Binding-site contacts:
Ligand atom C8 contacts residue ILE357 of chain 4.A at 3.8 Å (hydrophobic).
Ligand atom O5 contacts residue THR67 of chain 4.A at 4.0 Å.
Ligand atom N2 contacts residue ASN65 of chain 4.A at 2.6 Å (h-bond).
Ligand atom C3 contacts residue ASN65 of chain 4.A at 4.2 Å.
Ligand atom C1 contacts residue THR67 of chain 4.A at 4.0 Å.
Ligand atom O7 contacts residue ASN65 of chain 4.A at 4.0 Å.
Ligand atom C7 contacts residue ASN65 of chain 4.A at 3.4 Å.
Ligand atom C1 contacts residue ASN65 of chain 4.A at 2.6 Å.
Ligand atom C2 contacts residue ASN65 of chain 4.A at 2.6 Å.
Ligand atom O5 contacts residue ASN65 of chain 4.A at 3.5 Å (h-bond).
Ligand atom C8 contacts residue ASN65 of chain 4.A at 4.1 Å.

The protein below binds the small molecule below.
Small molecule (SMILES): CC(=O)N[C@@H]1[C@@H](O)[C@H](O)[C@@H](CO)O[C@H]1O

Sequence of chain 4.A:
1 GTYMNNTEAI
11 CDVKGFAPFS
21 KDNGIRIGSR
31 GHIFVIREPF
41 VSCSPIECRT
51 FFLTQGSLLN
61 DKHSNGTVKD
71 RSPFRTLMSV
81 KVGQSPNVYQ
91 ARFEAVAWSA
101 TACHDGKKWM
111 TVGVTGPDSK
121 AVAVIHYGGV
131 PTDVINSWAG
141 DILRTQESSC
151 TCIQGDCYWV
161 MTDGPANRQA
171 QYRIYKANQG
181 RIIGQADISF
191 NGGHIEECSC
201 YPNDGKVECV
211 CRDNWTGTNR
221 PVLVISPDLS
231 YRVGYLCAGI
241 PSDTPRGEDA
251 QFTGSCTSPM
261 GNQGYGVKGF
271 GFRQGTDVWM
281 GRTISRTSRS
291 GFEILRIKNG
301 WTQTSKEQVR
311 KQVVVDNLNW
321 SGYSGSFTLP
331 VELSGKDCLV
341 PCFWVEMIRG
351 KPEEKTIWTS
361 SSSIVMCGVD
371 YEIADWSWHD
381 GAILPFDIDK